Binding-site contacts:
Ligand atom P contacts residue ARG49 of chain 31.D at 2.9 Å.
Ligand atom N6 contacts residue CYS46 of chain 32.C at 3.4 Å (h-bond).
Ligand atom N1 contacts residue THR59 of chain 32.C at 3.6 Å.
Ligand atom OP2 contacts residue SER51 of chain 31.D at 3.2 Å (h-bond).
Ligand atom N1 contacts residue SER47 of chain 32.C at 2.7 Å (h-bond).
Ligand atom O4' contacts residue LYS61 of chain 32.C at 3.1 Å (salt-bridge).
Ligand atom C5 contacts residue TYR85 of chain 32.C at 3.5 Å (hydrophobic).
Ligand atom N6 contacts residue THR59 of chain 32.C at 2.9 Å (h-bond).
Ligand atom P contacts residue SER51 of chain 31.D at 3.4 Å.
Ligand atom OP2 contacts residue ASN55 of chain 31.D at 3.2 Å (h-bond).
Ligand atom O3' contacts residue SER51 of chain 31.D at 3.5 Å (h-bond).
Ligand atom OP1 contacts residue SER51 of chain 31.D at 3.3 Å.
Ligand atom P contacts residue TYR85 of chain 32.C at 3.5 Å.
Ligand atom C5' contacts residue TYR85 of chain 32.C at 3.1 Å (hydrophobic).
Ligand atom OP2 contacts residue TYR85 of chain 32.C at 2.5 Å (h-bond).
Ligand atom C4 contacts residue TYR85 of chain 32.C at 3.5 Å (hydrophobic).
Ligand atom OP1 contacts residue ASN55 of chain 31.D at 3.3 Å (h-bond).
Ligand atom C3' contacts residue TYR85 of chain 32.C at 3.3 Å (hydrophobic).
Ligand atom O2 contacts residue ASN87 of chain 32.C at 3.2 Å (h-bond).
Ligand atom C4' contacts residue TYR85 of chain 32.C at 3.3 Å (hydrophobic).
Ligand atom O3' contacts residue TYR85 of chain 32.C at 3.6 Å.
Ligand atom OP2 contacts residue LYS57 of chain 31.D at 2.7 Å (salt-bridge).
Ligand atom OP1 contacts residue ARG49 of chain 31.D at 2.5 Å (salt-bridge).
Ligand atom OP1 contacts residue SER52 of chain 31.D at 3.0 Å.
Ligand atom OP2 contacts residue LYS57 of chain 31.D at 3.4 Å.
Ligand atom OP2 contacts residue LYS43 of chain 32.C at 3.2 Å (salt-bridge).
Ligand atom C2' contacts residue TYR85 of chain 32.C at 3.4 Å (hydrophobic).
Ligand atom C2' contacts residue GLU63 of chain 32.C at 3.5 Å.
Ligand atom N6 contacts residue THR45 of chain 32.C at 2.9 Å (h-bond).
Ligand atom O2' contacts residue GLU63 of chain 32.C at 3.0 Å (salt-bridge).
Ligand atom C6 contacts residue TYR85 of chain 32.C at 3.5 Å (hydrophobic).
Ligand atom C6 contacts residue THR45 of chain 32.C at 3.5 Å.
Ligand atom O2' contacts residue TYR85 of chain 32.C at 3.5 Å.
Ligand atom OP2 contacts residue ARG49 of chain 31.D at 2.4 Å (salt-bridge).
Ligand atom C2 contacts residue SER47 of chain 32.C at 3.0 Å.
Ligand atom OP1 contacts residue SER51 of chain 31.D at 2.7 Å (h-bond).
Ligand atom C5 contacts residue THR45 of chain 32.C at 3.3 Å.
Ligand atom N1 contacts residue TYR85 of chain 32.C at 3.6 Å.
Ligand atom C5' contacts residue SER51 of chain 31.D at 3.5 Å.
Ligand atom N7 contacts residue THR45 of chain 32.C at 2.6 Å (h-bond).

Sequence of chain 32.C:
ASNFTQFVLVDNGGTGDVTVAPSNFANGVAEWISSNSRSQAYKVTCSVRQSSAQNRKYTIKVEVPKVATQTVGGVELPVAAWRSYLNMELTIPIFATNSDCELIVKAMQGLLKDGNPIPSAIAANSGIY

Sequence of chain 31.D:
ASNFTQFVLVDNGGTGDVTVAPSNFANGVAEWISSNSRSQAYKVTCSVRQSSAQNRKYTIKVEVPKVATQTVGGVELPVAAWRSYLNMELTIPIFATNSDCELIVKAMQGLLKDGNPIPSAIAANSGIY

This small molecule binds to this protein.
Small molecule (SMILES): Nc1ccn([C@@H]2O[C@H](CO[P](=O)(O)O[C@H]3[C@@H](O)[C@H](n4ccc(N)nc4=O)O[C@@H]3CO[P](=O)(O)O[C@H]3[C@@H](O)[C@H](n4cnc5c(N)ncnc54)O[C@@H]3CO[P](=O)(O)O[C@H]3[C@@H](O)[C@H](n4ccc(N)nc4=O)O[C@@H]3CO[P](=O)(O)O[C@H]3[C@@H](O)[C@H](n4ccc(=O)[nH]c4=O)O[C@@H]3CO[P](=O)(O)O[C@H]3[C@@H](O)[C@H](n4cnc5c(N)ncnc54)O[C@@H]3CO[P](=O)(O)O[C@H]3[C@@H](O)[C@H](n4cnc5c(=O)nc(N)[nH]c54)O[C@@H]3CO[P](=O)(O)O[C@H]3[C@@H](O)[C@H](n4cnc5c(=O)nc(N)[nH]c54)O[C@@H]3CO)[C@@H](O)[C@H]2O)c(=O)n1